Sequence of chain 3.A:
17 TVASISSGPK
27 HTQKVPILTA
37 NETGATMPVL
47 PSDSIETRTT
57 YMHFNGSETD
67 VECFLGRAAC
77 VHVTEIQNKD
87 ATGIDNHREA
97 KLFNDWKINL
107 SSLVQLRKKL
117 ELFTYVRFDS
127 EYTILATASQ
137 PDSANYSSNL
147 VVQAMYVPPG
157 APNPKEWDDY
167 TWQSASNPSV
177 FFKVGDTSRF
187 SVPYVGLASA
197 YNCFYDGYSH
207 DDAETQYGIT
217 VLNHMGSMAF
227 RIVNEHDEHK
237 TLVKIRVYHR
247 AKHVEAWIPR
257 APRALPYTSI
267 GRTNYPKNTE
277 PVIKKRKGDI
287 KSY

Sequence of chain 4.C:
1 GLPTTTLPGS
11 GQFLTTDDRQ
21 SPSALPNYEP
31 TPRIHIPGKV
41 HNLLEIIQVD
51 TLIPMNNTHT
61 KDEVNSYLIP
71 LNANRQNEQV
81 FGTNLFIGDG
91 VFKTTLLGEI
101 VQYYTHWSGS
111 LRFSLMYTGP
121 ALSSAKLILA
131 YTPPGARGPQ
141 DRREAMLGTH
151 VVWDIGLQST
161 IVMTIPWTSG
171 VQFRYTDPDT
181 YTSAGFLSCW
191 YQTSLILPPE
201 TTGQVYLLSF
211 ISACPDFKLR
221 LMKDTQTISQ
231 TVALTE

Binding-site contacts:
Ligand atom CM3 contacts residue ASN219 of chain 3.A at 3.5 Å.
Ligand atom CM2 contacts residue MET224 of chain 3.A at 3.5 Å (hydrophobic).
Ligand atom F3 contacts residue SER175 of chain 3.A at 2.8 Å.
Ligand atom CM2 contacts residue TYR128 of chain 3.A at 3.4 Å (hydrophobic).
Ligand atom C2A contacts residue TYR152 of chain 3.A at 3.5 Å (hydrophobic).
Ligand atom C2A contacts residue PHE186 of chain 3.A at 3.3 Å (hydrophobic).
Ligand atom N1A contacts residue PHE186 of chain 3.A at 3.5 Å.
Ligand atom C1C contacts residue TYR128 of chain 3.A at 3.3 Å (hydrophobic).
Ligand atom C5B contacts residue TYR152 of chain 3.A at 3.4 Å (hydrophobic).
Ligand atom C3B contacts residue MET224 of chain 3.A at 3.6 Å (hydrophobic).
Ligand atom CM4 contacts residue PHE186 of chain 3.A at 3.5 Å (hydrophobic).
Ligand atom CM6 contacts residue VAL191 of chain 3.A at 3.7 Å (hydrophobic).
Ligand atom N3A contacts residue TYR152 of chain 3.A at 3.5 Å.
Ligand atom O1A contacts residue ALA24 of chain 3.C at 3.4 Å.
Ligand atom F3 contacts residue VAL176 of chain 3.A at 3.6 Å.
Ligand atom F3 contacts residue ALA150 of chain 3.A at 3.0 Å.
Ligand atom F3 contacts residue PRO174 of chain 3.A at 3.1 Å.
Ligand atom C4B contacts residue TYR152 of chain 3.A at 3.6 Å (hydrophobic).
Ligand atom F1 contacts residue MET224 of chain 3.A at 3.7 Å.
Ligand atom N3A contacts residue PHE186 of chain 3.A at 3.1 Å.
Ligand atom C2C contacts residue TYR128 of chain 3.A at 3.2 Å (hydrophobic).
Ligand atom C4 contacts residue TYR197 of chain 3.A at 3.7 Å (hydrophobic).
Ligand atom N1A contacts residue PRO174 of chain 3.A at 3.5 Å.
Ligand atom N1A contacts residue ALA24 of chain 3.C at 3.3 Å.
Ligand atom CM4 contacts residue ALA150 of chain 3.A at 3.7 Å (hydrophobic).
Ligand atom C3C contacts residue TYR128 of chain 3.A at 3.1 Å (hydrophobic).
Ligand atom C3A contacts residue PHE186 of chain 3.A at 3.1 Å (hydrophobic).
Ligand atom CM6 contacts residue TYR152 of chain 3.A at 3.4 Å (hydrophobic).
Ligand atom F3 contacts residue TYR152 of chain 3.A at 3.6 Å.
Ligand atom O1A contacts residue PRO174 of chain 3.A at 3.4 Å.
Ligand atom F2 contacts residue VAL176 of chain 3.A at 2.7 Å.
Ligand atom O1 contacts residue MET221 of chain 3.A at 3.7 Å.
Ligand atom CM4 contacts residue VAL176 of chain 3.A at 3.7 Å (hydrophobic).
Ligand atom C4 contacts residue LEU106 of chain 3.A at 3.3 Å (hydrophobic).
Ligand atom F1 contacts residue PHE186 of chain 3.A at 3.3 Å.
Ligand atom O1A contacts residue PHE186 of chain 3.A at 3.4 Å.
Ligand atom F2 contacts residue PHE186 of chain 3.A at 3.1 Å.
Ligand atom C6B contacts residue TYR152 of chain 3.A at 3.6 Å (hydrophobic).
Ligand atom C3 contacts residue LEU106 of chain 3.A at 3.4 Å (hydrophobic).
Ligand atom C1C contacts residue TYR197 of chain 3.A at 3.7 Å (hydrophobic).

Sequence of chain 3.C:
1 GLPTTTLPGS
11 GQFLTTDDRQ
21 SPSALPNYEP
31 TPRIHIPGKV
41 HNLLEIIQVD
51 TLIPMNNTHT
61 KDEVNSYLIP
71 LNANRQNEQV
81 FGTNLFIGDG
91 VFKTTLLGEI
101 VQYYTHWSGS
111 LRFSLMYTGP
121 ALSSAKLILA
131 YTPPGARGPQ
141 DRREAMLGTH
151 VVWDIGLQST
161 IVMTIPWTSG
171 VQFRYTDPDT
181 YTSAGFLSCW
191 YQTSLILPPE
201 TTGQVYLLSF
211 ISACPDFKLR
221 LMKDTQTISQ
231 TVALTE

This protein binds this small molecule.
Small molecule (SMILES): Cc1cc(CCCOc2c(C)cc(-c3noc(C(F)(F)F)n3)cc2C)on1